This small molecule binds to this protein.
Small molecule (SMILES): CC(=O)N[C@@H]1[C@@H](O)[C@H](O)[C@@H](CO)O[C@H]1O

Binding-site contacts:
Ligand atom O6 contacts residue GLU94 of chain 3.A at 3.3 Å (salt-bridge).
Ligand atom O7 contacts residue GLY61 of chain 3.A at 4.3 Å.
Ligand atom O5 contacts residue GLU94 of chain 3.A at 3.3 Å (salt-bridge).
Ligand atom C2 contacts residue ASN62 of chain 3.A at 2.5 Å.
Ligand atom C8 contacts residue GLY61 of chain 3.A at 4.0 Å.
Ligand atom C7 contacts residue ASN62 of chain 3.A at 3.4 Å.
Ligand atom C7 contacts residue GLY61 of chain 3.A at 4.5 Å.
Ligand atom C5 contacts residue GLU94 of chain 3.A at 4.3 Å.
Ligand atom O5 contacts residue ASN62 of chain 3.A at 2.3 Å (h-bond).
Ligand atom C1 contacts residue ASN62 of chain 3.A at 1.4 Å.
Ligand atom C4 contacts residue ASN62 of chain 3.A at 4.2 Å.
Ligand atom C6 contacts residue GLU94 of chain 3.A at 4.3 Å.
Ligand atom C5 contacts residue ASN62 of chain 3.A at 3.6 Å.
Ligand atom C1 contacts residue GLU94 of chain 3.A at 4.0 Å.
Ligand atom N2 contacts residue ASN62 of chain 3.A at 3.0 Å (h-bond).
Ligand atom C3 contacts residue ASN62 of chain 3.A at 3.7 Å.
Ligand atom O7 contacts residue ASN62 of chain 3.A at 3.3 Å (h-bond).

Sequence of chain 3.A:
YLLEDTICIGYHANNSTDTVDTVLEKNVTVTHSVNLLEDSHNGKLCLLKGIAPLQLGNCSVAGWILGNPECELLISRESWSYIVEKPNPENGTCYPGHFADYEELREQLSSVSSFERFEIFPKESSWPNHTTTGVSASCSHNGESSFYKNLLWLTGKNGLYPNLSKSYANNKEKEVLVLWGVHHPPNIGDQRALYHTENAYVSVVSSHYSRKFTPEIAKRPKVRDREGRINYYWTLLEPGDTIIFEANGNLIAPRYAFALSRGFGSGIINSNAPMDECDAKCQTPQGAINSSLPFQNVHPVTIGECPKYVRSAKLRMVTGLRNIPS